This protein binds this small molecule.
Small molecule (SMILES): CC[C@H](C)[C@H](NC(=O)[C@H](C)N)C(=O)N[C@@H](CC(C)C)C(=O)N[C@@H](CC1=NC=NC1)C(=O)N[C@@H](CCCN=C(N)N)C(=O)N[C@@H](CC(C)C)C(=O)N[C@@H](CC(C)C)C(=O)N[C@@H](CCC(N)=O)C(=O)N[C@H](C=O)CCC(=O)O

Sequence of chain 1.B:
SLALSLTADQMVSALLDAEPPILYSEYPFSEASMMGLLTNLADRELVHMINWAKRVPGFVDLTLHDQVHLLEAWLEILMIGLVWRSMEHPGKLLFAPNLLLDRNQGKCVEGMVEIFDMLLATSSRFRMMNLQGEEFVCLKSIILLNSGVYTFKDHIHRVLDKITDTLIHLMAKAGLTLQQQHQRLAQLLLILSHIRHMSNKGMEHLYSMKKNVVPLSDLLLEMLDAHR

Binding-site contacts:
Ligand atom CB contacts residue GLU241 of chain 1.B at 3.4 Å.
Ligand atom CG contacts residue LEU71 of chain 1.B at 3.9 Å (hydrophobic).
Ligand atom CB contacts residue LYS61 of chain 1.B at 3.9 Å.
Ligand atom CA contacts residue GLU241 of chain 1.B at 3.4 Å.
Ligand atom CD2 contacts residue MET242 of chain 1.B at 3.8 Å (hydrophobic).
Ligand atom CD2 contacts residue LYS61 of chain 1.B at 4.0 Å.
Ligand atom CB contacts residue GLU241 of chain 1.B at 3.5 Å.
Ligand atom C contacts residue GLU241 of chain 1.B at 3.5 Å.
Ligand atom CG2 contacts residue LEU238 of chain 1.B at 4.1 Å (hydrophobic).
Ligand atom CD1 contacts residue LEU238 of chain 1.B at 3.8 Å (hydrophobic).
Ligand atom O contacts residue LYS61 of chain 1.B at 3.2 Å.
Ligand atom C contacts residue GLU241 of chain 1.B at 3.7 Å.
Ligand atom CA contacts residue GLU241 of chain 1.B at 3.7 Å.
Ligand atom CD2 contacts residue ILE57 of chain 1.B at 3.7 Å (hydrophobic).
Ligand atom CB contacts residue LEU71 of chain 1.B at 4.0 Å (hydrophobic).
Ligand atom CA contacts residue GLU241 of chain 1.B at 3.6 Å.
Ligand atom CD2 contacts residue VAL75 of chain 1.B at 3.9 Å (hydrophobic).
Ligand atom CA contacts residue LYS61 of chain 1.B at 3.9 Å.
Ligand atom NE2 contacts residue LEU71 of chain 1.B at 3.7 Å.
Ligand atom N contacts residue LYS61 of chain 1.B at 3.8 Å.
Ligand atom ND1 contacts residue LEU71 of chain 1.B at 3.6 Å.
Ligand atom N contacts residue GLU241 of chain 1.B at 2.8 Å (salt-bridge).
Ligand atom O contacts residue ILE57 of chain 1.B at 4.0 Å.
Ligand atom CB contacts residue GLU241 of chain 1.B at 3.5 Å.
Ligand atom CD1 contacts residue GLN74 of chain 1.B at 4.0 Å.
Ligand atom CD2 contacts residue GLN74 of chain 1.B at 3.6 Å.
Ligand atom CD contacts residue LEU71 of chain 1.B at 3.8 Å (hydrophobic).
Ligand atom CD2 contacts residue LEU78 of chain 1.B at 3.9 Å (hydrophobic).
Ligand atom CE1 contacts residue VAL75 of chain 1.B at 3.5 Å (hydrophobic).
Ligand atom CD1 contacts residue ILE57 of chain 1.B at 3.5 Å (hydrophobic).
Ligand atom CG contacts residue ILE57 of chain 1.B at 4.0 Å (hydrophobic).
Ligand atom CB contacts residue ILE57 of chain 1.B at 4.0 Å (hydrophobic).
Ligand atom ND1 contacts residue VAL75 of chain 1.B at 3.6 Å.
Ligand atom CD1 contacts residue ASP237 of chain 1.B at 3.5 Å.
Ligand atom C contacts residue LYS61 of chain 1.B at 4.1 Å.
Ligand atom CD1 contacts residue LEU238 of chain 1.B at 4.0 Å (hydrophobic).
Ligand atom CG1 contacts residue GLU241 of chain 1.B at 3.4 Å.
Ligand atom N contacts residue GLU241 of chain 1.B at 2.7 Å (salt-bridge).
Ligand atom CD1 contacts residue VAL75 of chain 1.B at 3.8 Å (hydrophobic).
Ligand atom CD2 contacts residue GLU79 of chain 1.B at 3.7 Å.